Binding-site contacts:
Ligand atom O4 contacts residue GLU81 of chain 2.A at 3.8 Å.
Ligand atom O1 contacts residue GLU81 of chain 2.A at 3.0 Å (salt-bridge).
Ligand atom C22 contacts residue GLU120 of chain 2.A at 3.5 Å.
Ligand atom C23 contacts residue MN1 of chain 2.D at 2.8 Å.
Ligand atom C10 contacts residue MN1 of chain 2.D at 4.1 Å.
Ligand atom O5 contacts residue ASP109 of chain 2.A at 4.1 Å.
Ligand atom C14 contacts residue LYS54 of chain 2.A at 3.9 Å.
Ligand atom C7 contacts residue GLU46 of chain 2.A at 4.1 Å.
Ligand atom O4 contacts residue GLU120 of chain 2.A at 2.9 Å (salt-bridge).
Ligand atom C22 contacts residue MN1 of chain 2.D at 2.8 Å.
Ligand atom O4 contacts residue ASP109 of chain 2.A at 3.0 Å (salt-bridge).
Ligand atom C23 contacts residue LYS135 of chain 2.A at 3.9 Å.
Ligand atom C3 contacts residue TYR44 of chain 2.A at 3.9 Å (hydrophobic).
Ligand atom O1 contacts residue MN1 of chain 2.E at 1.7 Å.
Ligand atom O4 contacts residue MN1 of chain 2.E at 2.2 Å.
Ligand atom C1 contacts residue MN1 of chain 2.E at 2.8 Å.
Ligand atom N1 contacts residue GLU81 of chain 2.A at 4.1 Å.
Ligand atom N3 contacts residue MN1 of chain 2.D at 4.1 Å.
Ligand atom N1 contacts residue MN1 of chain 2.E at 3.9 Å.
Ligand atom C1 contacts residue GLU81 of chain 2.A at 3.5 Å.
Ligand atom O4 contacts residue HIS61 of chain 2.A at 3.2 Å.
Ligand atom O5 contacts residue MN1 of chain 2.D at 2.1 Å.
Ligand atom N3 contacts residue TYR131 of chain 2.A at 3.8 Å.
Ligand atom O5 contacts residue LYS135 of chain 2.A at 3.6 Å.
Ligand atom O5 contacts residue GLY122 of chain 2.A at 4.2 Å.
Ligand atom C22 contacts residue HIS61 of chain 2.A at 3.6 Å.
Ligand atom C23 contacts residue ILE121 of chain 2.A at 4.0 Å (hydrophobic).
Ligand atom O5 contacts residue HIS61 of chain 2.A at 2.8 Å (h-bond).
Ligand atom N3 contacts residue LYS135 of chain 2.A at 3.8 Å.
Ligand atom O5 contacts residue GLU120 of chain 2.A at 2.9 Å (salt-bridge).
Ligand atom C5 contacts residue TYR44 of chain 2.A at 3.8 Å (hydrophobic).
Ligand atom O4 contacts residue MN1 of chain 2.D at 2.0 Å.
Ligand atom C4 contacts residue TYR44 of chain 2.A at 4.0 Å (hydrophobic).
Ligand atom C23 contacts residue HIS61 of chain 2.A at 3.4 Å.
Ligand atom C22 contacts residue MN1 of chain 2.E at 3.3 Å.
Ligand atom O4 contacts residue ILE121 of chain 2.A at 4.2 Å.
Ligand atom O5 contacts residue ILE121 of chain 2.A at 2.9 Å (h-bond).
Ligand atom C23 contacts residue GLU120 of chain 2.A at 3.5 Å.
Ligand atom O1 contacts residue ASP109 of chain 2.A at 3.7 Å.
Ligand atom C10 contacts residue MN1 of chain 2.E at 3.5 Å.

Sequence of chain 2.A:
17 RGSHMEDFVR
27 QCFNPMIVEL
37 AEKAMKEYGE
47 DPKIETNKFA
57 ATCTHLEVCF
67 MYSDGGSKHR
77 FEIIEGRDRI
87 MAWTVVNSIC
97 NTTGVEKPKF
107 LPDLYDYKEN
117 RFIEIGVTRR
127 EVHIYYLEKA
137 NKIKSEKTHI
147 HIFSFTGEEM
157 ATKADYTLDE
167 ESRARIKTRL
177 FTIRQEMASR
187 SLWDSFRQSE

The protein below binds the small molecule below.
Small molecule (SMILES): O=C1NCCc2cccc(c2)OCCCCOc2cccc(c2)C2=NC(=O)C(O)C1=N2